Sequence of chain 1.A:
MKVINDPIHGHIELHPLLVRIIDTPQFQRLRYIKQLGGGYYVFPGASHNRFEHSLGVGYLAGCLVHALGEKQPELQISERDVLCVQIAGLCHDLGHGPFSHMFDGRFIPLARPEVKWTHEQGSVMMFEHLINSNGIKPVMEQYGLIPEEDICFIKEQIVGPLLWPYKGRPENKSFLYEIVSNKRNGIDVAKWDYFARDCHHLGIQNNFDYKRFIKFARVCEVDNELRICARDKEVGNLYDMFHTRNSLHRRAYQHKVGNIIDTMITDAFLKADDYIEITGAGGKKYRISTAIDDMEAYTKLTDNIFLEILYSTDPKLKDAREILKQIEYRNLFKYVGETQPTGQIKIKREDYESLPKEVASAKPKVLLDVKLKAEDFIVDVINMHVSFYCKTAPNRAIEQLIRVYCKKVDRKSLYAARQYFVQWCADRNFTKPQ

Binding-site contacts:
Ligand atom C1' contacts residue HIS122 of chain 1.A at 3.7 Å.
Ligand atom C2' contacts residue TYR222 of chain 1.A at 3.8 Å (hydrophobic).
Ligand atom O3' contacts residue GLN56 of chain 1.A at 2.5 Å (h-bond).
Ligand atom O5' contacts residue HIS122 of chain 1.A at 2.9 Å (h-bond).
Ligand atom C5' contacts residue HIS122 of chain 1.A at 3.6 Å.
Ligand atom O3A contacts residue HIS122 of chain 1.A at 3.0 Å.
Ligand atom O2A contacts residue ZN1 of chain 1.I at 3.9 Å.
Ligand atom C3' contacts residue TYR222 of chain 1.A at 3.2 Å (hydrophobic).
Ligand atom N6 contacts residue ASN411 of chain 1.A at 3.9 Å.
Ligand atom O3' contacts residue TYR222 of chain 1.A at 3.7 Å.
Ligand atom O2A contacts residue HIS140 of chain 1.A at 3.0 Å (h-bond).
Ligand atom N9 contacts residue HIS122 of chain 1.A at 3.5 Å.
Ligand atom C4' contacts residue HIS122 of chain 1.A at 3.8 Å.
Ligand atom O3' contacts residue ASP226 of chain 1.A at 2.7 Å (salt-bridge).
Ligand atom O1A contacts residue ZN1 of chain 1.I at 3.1 Å.
Ligand atom C4' contacts residue ARG71 of chain 1.A at 3.3 Å.
Ligand atom C5' contacts residue TYR222 of chain 1.A at 3.5 Å (hydrophobic).
Ligand atom O3' contacts residue LEU57 of chain 1.A at 3.5 Å.
Ligand atom C3' contacts residue ASP226 of chain 1.A at 3.5 Å.
Ligand atom C2' contacts residue ASP226 of chain 1.A at 3.8 Å.
Ligand atom C3' contacts residue GLN56 of chain 1.A at 3.3 Å.
Ligand atom PA contacts residue HIS122 of chain 1.A at 3.5 Å.
Ligand atom O5' contacts residue ARG71 of chain 1.A at 3.2 Å (salt-bridge).
Ligand atom C2' contacts residue TYR281 of chain 1.A at 3.4 Å (hydrophobic).
Ligand atom O1A contacts residue TYR222 of chain 1.A at 3.9 Å.
Ligand atom C2 contacts residue HIS277 of chain 1.A at 4.0 Å.
Ligand atom PA contacts residue ZN1 of chain 1.I at 3.8 Å.
Ligand atom C1' contacts residue LEU57 of chain 1.A at 4.0 Å (hydrophobic).
Ligand atom C4 contacts residue HIS122 of chain 1.A at 3.8 Å.
Ligand atom O2A contacts residue ASP114 of chain 1.A at 3.2 Å (salt-bridge).
Ligand atom C5' contacts residue ARG71 of chain 1.A at 3.8 Å.
Ligand atom N1 contacts residue HIS277 of chain 1.A at 3.6 Å.
Ligand atom C8 contacts residue HIS122 of chain 1.A at 3.8 Å.
Ligand atom O4' contacts residue HIS122 of chain 1.A at 2.9 Å (h-bond).
Ligand atom C4' contacts residue GLN56 of chain 1.A at 3.4 Å.
Ligand atom O4' contacts residue ARG71 of chain 1.A at 3.1 Å (salt-bridge).
Ligand atom O2A contacts residue HIS117 of chain 1.A at 3.1 Å (h-bond).
Ligand atom N7 contacts residue TYR281 of chain 1.A at 3.9 Å.
Ligand atom O2A contacts residue HIS122 of chain 1.A at 3.8 Å.
Ligand atom N3 contacts residue HIS122 of chain 1.A at 4.0 Å.

This small molecule binds to this protein.
Small molecule (SMILES): Nc1ncnc2c1ncn2[C@H]1C[C@H](O)[C@@H](CO[P](=O)(O)O[P](=O)(O)OP(=O)(O)O)O1